Sequence of chain 1.A:
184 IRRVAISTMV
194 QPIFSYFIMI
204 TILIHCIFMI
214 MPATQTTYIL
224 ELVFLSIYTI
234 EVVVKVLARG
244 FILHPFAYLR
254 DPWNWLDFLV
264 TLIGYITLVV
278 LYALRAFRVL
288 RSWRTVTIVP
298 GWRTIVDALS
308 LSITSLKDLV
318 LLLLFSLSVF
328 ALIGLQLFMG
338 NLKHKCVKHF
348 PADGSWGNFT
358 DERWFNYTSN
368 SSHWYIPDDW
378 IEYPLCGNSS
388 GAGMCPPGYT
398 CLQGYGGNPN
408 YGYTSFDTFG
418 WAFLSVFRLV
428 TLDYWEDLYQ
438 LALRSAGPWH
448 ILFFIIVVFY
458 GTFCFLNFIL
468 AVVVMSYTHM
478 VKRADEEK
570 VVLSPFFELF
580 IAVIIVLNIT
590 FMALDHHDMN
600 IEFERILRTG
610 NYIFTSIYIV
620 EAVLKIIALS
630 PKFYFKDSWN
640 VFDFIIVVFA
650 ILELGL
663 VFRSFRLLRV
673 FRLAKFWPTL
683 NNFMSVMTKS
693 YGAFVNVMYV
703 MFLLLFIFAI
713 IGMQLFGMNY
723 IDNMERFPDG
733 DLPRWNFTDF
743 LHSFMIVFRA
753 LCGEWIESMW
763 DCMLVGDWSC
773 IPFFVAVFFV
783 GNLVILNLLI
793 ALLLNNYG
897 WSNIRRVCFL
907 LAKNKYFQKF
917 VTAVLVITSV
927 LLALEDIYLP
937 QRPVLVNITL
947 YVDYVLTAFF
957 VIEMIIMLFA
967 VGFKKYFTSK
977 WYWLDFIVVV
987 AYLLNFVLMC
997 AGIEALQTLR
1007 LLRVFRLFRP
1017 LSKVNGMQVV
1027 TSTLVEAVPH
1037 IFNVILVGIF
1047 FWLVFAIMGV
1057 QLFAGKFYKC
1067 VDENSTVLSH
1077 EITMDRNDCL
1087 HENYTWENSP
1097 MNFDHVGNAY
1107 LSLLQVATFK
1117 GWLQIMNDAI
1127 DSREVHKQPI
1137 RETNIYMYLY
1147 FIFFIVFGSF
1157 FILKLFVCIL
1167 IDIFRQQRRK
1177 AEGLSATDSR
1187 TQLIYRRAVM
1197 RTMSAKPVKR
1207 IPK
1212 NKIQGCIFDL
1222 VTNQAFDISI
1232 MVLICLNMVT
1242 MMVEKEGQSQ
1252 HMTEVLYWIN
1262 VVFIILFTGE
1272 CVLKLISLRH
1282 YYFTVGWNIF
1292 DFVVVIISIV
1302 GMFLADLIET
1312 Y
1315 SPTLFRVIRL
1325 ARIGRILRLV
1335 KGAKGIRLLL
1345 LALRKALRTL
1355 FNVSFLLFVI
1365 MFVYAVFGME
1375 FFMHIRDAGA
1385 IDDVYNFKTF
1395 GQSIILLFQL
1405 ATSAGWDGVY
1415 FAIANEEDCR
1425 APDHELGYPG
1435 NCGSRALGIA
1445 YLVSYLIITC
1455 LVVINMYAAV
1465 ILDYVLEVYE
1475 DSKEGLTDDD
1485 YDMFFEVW

This small molecule binds to this protein.
Small molecule (SMILES): CC(=O)N[C@H]1[C@H](O[C@H]2[C@H](O)[C@@H](CO)OC[C@@H]2NC(C)=O)O[C@H](CO)[C@@H](O)[C@@H]1O[C@@H]1O[C@H](CO[C@@H]2O[C@H](CO)[C@@H](O)[C@H](O)[C@@H]2O)[C@@H](O)[C@H](O[C@@H]2O[C@H](CO)[C@@H](O)[C@H](O)[C@@H]2O)[C@@H]1O

Binding-site contacts:
Ligand atom C1 contacts residue LEU399 of chain 1.A at 4.1 Å (hydrophobic).
Ligand atom C7 contacts residue LEU399 of chain 1.A at 3.9 Å (hydrophobic).
Ligand atom O3 contacts residue THR397 of chain 1.A at 3.6 Å.
Ligand atom O4 contacts residue PHE356 of chain 1.A at 4.3 Å.
Ligand atom C5 contacts residue CYS398 of chain 1.A at 4.2 Å (hydrophobic).
Ligand atom C8 contacts residue LEU399 of chain 1.A at 3.6 Å (hydrophobic).
Ligand atom O3 contacts residue TRP361 of chain 1.A at 4.1 Å.
Ligand atom O3 contacts residue LEU399 of chain 1.A at 3.5 Å.
Ligand atom C6 contacts residue GLN400 of chain 1.A at 3.3 Å.
Ligand atom O2 contacts residue PHE356 of chain 1.A at 3.5 Å.
Ligand atom C8 contacts residue THR397 of chain 1.A at 3.0 Å.
Ligand atom O6 contacts residue GLN400 of chain 1.A at 4.2 Å.
Ligand atom C8 contacts residue TRP361 of chain 1.A at 3.8 Å (hydrophobic).
Ligand atom O2 contacts residue ASP358 of chain 1.A at 3.8 Å.
Ligand atom O2 contacts residue TRP361 of chain 1.A at 3.0 Å.
Ligand atom C6 contacts residue PHE356 of chain 1.A at 3.5 Å (hydrophobic).
Ligand atom O5 contacts residue ASN385 of chain 1.A at 3.1 Å (h-bond).
Ligand atom O4 contacts residue ASP358 of chain 1.A at 3.8 Å.
Ligand atom C1 contacts residue ASN385 of chain 1.A at 3.0 Å.
Ligand atom O4 contacts residue CYS398 of chain 1.A at 4.0 Å.
Ligand atom O6 contacts residue CYS398 of chain 1.A at 3.8 Å.
Ligand atom C2 contacts residue LEU399 of chain 1.A at 4.3 Å (hydrophobic).
Ligand atom C7 contacts residue THR397 of chain 1.A at 4.2 Å.
Ligand atom O5 contacts residue PHE356 of chain 1.A at 3.3 Å.
Ligand atom C3 contacts residue CYS398 of chain 1.A at 3.9 Å (hydrophobic).
Ligand atom O5 contacts residue CYS398 of chain 1.A at 4.3 Å.
Ligand atom C4 contacts residue PHE356 of chain 1.A at 3.6 Å (hydrophobic).
Ligand atom O3 contacts residue CYS398 of chain 1.A at 3.7 Å.
Ligand atom C5 contacts residue PHE356 of chain 1.A at 3.8 Å (hydrophobic).
Ligand atom C4 contacts residue CYS398 of chain 1.A at 3.3 Å (hydrophobic).
Ligand atom C4 contacts residue TRP361 of chain 1.A at 4.2 Å (hydrophobic).
Ligand atom C1 contacts residue PHE356 of chain 1.A at 4.2 Å (hydrophobic).
Ligand atom O6 contacts residue PHE356 of chain 1.A at 3.4 Å.
Ligand atom C1 contacts residue THR397 of chain 1.A at 4.2 Å.
Ligand atom C2 contacts residue PHE356 of chain 1.A at 4.3 Å (hydrophobic).
Ligand atom N2 contacts residue LEU399 of chain 1.A at 3.3 Å.
Ligand atom C4 contacts residue LEU399 of chain 1.A at 4.3 Å (hydrophobic).
Ligand atom C2 contacts residue TRP361 of chain 1.A at 4.3 Å (hydrophobic).
Ligand atom C2 contacts residue CYS398 of chain 1.A at 4.1 Å (hydrophobic).
Ligand atom O4 contacts residue LEU399 of chain 1.A at 4.1 Å.